Binding-site contacts:
Ligand atom O5 contacts residue PRO87 of chain 1.E at 4.4 Å.
Ligand atom O5 contacts residue SER85 of chain 1.E at 2.3 Å (h-bond).
Ligand atom O2 contacts residue GLU82 of chain 1.E at 2.9 Å (salt-bridge).
Ligand atom O2 contacts residue SER85 of chain 1.E at 2.9 Å (h-bond).
Ligand atom C5 contacts residue SER85 of chain 1.E at 3.6 Å.
Ligand atom C1 contacts residue SER85 of chain 1.E at 1.4 Å.
Ligand atom C2 contacts residue SER85 of chain 1.E at 2.4 Å.
Ligand atom C3 contacts residue SER85 of chain 1.E at 3.8 Å.
Ligand atom C4 contacts residue SER85 of chain 1.E at 4.2 Å.
Ligand atom C2 contacts residue GLU82 of chain 1.E at 3.6 Å.
Ligand atom C2 contacts residue PRO87 of chain 1.E at 4.3 Å (hydrophobic).
Ligand atom O3 contacts residue PHE101 of chain 1.E at 3.5 Å.

Sequence of chain 1.E:
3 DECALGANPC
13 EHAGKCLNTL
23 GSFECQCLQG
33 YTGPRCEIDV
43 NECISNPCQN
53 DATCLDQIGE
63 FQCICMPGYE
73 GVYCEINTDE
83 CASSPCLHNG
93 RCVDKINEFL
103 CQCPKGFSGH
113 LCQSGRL

A protein and the small-molecule ligand that binds it are described below.
Small molecule (SMILES): OC[C@H]1O[C@@H](O)[C@H](O)[C@@H](O)[C@@H]1O